Binding-site contacts:
Ligand atom O3G contacts residue LYS19 of chain 1.B at 4.0 Å.
Ligand atom O2G contacts residue THR15 of chain 1.B at 3.7 Å.
Ligand atom O1G contacts residue CTN1 of chain 1.E at 3.8 Å.
Ligand atom O2B contacts residue LYS19 of chain 1.B at 3.4 Å.
Ligand atom C3B contacts residue THR15 of chain 1.B at 3.7 Å.
Ligand atom O5' contacts residue THR21 of chain 1.B at 3.5 Å (h-bond).
Ligand atom PG contacts residue ALA16 of chain 1.B at 3.1 Å.
Ligand atom O3A contacts residue THR20 of chain 1.B at 3.9 Å.
Ligand atom O2G contacts residue CTN1 of chain 1.E at 2.8 Å (h-bond).
Ligand atom C3B contacts residue LYS19 of chain 1.B at 3.6 Å.
Ligand atom O3G contacts residue THR20 of chain 1.B at 3.3 Å (h-bond).
Ligand atom O2G contacts residue ARG145 of chain 1.B at 3.0 Å (salt-bridge).
Ligand atom O2B contacts residue THR20 of chain 1.B at 2.1 Å (h-bond).
Ligand atom O1B contacts residue GLY18 of chain 1.B at 2.8 Å (h-bond).
Ligand atom PB contacts residue GLY18 of chain 1.B at 3.7 Å.
Ligand atom O1A contacts residue GLY18 of chain 1.B at 3.7 Å.
Ligand atom O1B contacts residue THR20 of chain 1.B at 3.4 Å (h-bond).
Ligand atom O1A contacts residue THR20 of chain 1.B at 3.2 Å.
Ligand atom O1G contacts residue THR15 of chain 1.B at 3.7 Å.
Ligand atom PA contacts residue THR21 of chain 1.B at 3.6 Å.
Ligand atom PA contacts residue THR20 of chain 1.B at 3.9 Å.
Ligand atom PB contacts residue ALA16 of chain 1.B at 3.7 Å.
Ligand atom O3G contacts residue ARG145 of chain 1.B at 3.5 Å (salt-bridge).
Ligand atom O1B contacts residue SER17 of chain 1.B at 3.3 Å (h-bond).
Ligand atom O3A contacts residue ALA16 of chain 1.B at 4.0 Å.
Ligand atom O1G contacts residue LYS19 of chain 1.B at 2.7 Å.
Ligand atom PG contacts residue ARG145 of chain 1.B at 3.4 Å.
Ligand atom PB contacts residue THR20 of chain 1.B at 3.6 Å.
Ligand atom C3B contacts residue SER17 of chain 1.B at 3.6 Å.
Ligand atom O3A contacts residue GLY18 of chain 1.B at 3.1 Å (h-bond).
Ligand atom C3B contacts residue ALA16 of chain 1.B at 2.6 Å (hydrophobic).
Ligand atom O1B contacts residue LYS19 of chain 1.B at 2.6 Å.
Ligand atom O1B contacts residue ALA16 of chain 1.B at 4.0 Å.
Ligand atom O3A contacts residue LYS19 of chain 1.B at 3.8 Å.
Ligand atom C3B contacts residue GLY14 of chain 1.B at 3.9 Å.
Ligand atom PB contacts residue LYS19 of chain 1.B at 3.7 Å.
Ligand atom O2A contacts residue THR20 of chain 1.B at 4.0 Å.
Ligand atom O1G contacts residue ALA16 of chain 1.B at 3.7 Å.
Ligand atom O1A contacts residue THR21 of chain 1.B at 2.5 Å (h-bond).
Ligand atom PB contacts residue SER17 of chain 1.B at 3.9 Å.

Sequence of chain 1.B:
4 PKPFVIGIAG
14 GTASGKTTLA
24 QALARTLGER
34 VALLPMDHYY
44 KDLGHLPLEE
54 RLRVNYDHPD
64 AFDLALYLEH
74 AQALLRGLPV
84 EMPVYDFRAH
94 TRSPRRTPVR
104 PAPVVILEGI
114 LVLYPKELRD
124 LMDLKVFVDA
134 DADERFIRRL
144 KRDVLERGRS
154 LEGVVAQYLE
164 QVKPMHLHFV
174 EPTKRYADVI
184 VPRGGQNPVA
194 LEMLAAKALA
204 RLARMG

The protein below binds the small molecule below.
Small molecule (SMILES): Nc1ncnc2c1ncn2[C@@H]1O[C@H](CO[P](=O)(O)O[P](=O)(O)CP(=O)(O)O)[C@@H](O)[C@H]1O